Sequence of chain 1.C:
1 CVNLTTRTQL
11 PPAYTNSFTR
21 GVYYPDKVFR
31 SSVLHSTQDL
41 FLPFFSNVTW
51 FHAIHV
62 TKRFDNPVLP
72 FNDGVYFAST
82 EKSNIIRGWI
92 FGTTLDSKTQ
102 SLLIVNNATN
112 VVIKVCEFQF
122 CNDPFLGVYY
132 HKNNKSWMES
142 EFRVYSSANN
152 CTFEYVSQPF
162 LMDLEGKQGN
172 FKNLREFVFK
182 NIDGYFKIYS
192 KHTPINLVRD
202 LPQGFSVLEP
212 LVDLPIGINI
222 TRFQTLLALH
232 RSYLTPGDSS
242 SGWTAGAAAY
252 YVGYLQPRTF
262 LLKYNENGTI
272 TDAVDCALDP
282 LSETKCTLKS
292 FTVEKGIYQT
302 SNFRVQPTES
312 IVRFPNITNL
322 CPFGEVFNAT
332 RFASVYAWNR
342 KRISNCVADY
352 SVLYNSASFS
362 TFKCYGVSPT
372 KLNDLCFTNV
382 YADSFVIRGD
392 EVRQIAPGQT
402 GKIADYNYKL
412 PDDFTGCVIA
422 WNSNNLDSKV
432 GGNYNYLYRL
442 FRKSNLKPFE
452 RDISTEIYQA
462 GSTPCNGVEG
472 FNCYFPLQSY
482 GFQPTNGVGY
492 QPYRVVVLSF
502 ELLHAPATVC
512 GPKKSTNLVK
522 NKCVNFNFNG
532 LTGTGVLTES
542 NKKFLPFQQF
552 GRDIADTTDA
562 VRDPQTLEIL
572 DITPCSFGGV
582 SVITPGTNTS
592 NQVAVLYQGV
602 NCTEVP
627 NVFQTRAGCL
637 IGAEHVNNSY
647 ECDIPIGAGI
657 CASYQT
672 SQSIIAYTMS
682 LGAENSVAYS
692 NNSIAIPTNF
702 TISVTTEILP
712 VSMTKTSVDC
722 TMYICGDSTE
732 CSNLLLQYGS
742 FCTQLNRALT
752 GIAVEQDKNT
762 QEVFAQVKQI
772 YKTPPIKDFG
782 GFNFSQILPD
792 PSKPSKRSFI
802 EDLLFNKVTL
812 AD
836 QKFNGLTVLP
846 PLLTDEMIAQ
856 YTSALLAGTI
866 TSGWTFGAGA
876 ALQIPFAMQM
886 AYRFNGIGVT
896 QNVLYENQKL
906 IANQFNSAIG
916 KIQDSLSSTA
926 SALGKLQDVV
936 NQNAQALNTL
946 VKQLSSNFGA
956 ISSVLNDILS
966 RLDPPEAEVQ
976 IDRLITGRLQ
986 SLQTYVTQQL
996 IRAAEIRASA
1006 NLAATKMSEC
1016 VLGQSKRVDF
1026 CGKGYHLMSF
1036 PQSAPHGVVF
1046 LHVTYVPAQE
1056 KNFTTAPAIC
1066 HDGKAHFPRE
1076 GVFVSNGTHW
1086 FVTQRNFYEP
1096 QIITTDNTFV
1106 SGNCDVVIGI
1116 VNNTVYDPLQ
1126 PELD

Binding-site contacts:
Ligand atom C8 contacts residue THR604 of chain 1.C at 4.1 Å.
Ligand atom O5 contacts residue ASN602 of chain 1.C at 2.6 Å (h-bond).
Ligand atom N2 contacts residue ASN602 of chain 1.C at 3.7 Å.
Ligand atom C2 contacts residue ASN602 of chain 1.C at 2.6 Å.
Ligand atom C7 contacts residue ASN602 of chain 1.C at 4.2 Å.
Ligand atom C1 contacts residue ASN602 of chain 1.C at 1.4 Å.
Ligand atom C3 contacts residue ASN602 of chain 1.C at 3.4 Å.
Ligand atom O6 contacts residue ASN602 of chain 1.C at 4.0 Å.
Ligand atom O3 contacts residue ASN602 of chain 1.C at 2.5 Å (h-bond).
Ligand atom C5 contacts residue ASN602 of chain 1.C at 3.7 Å.
Ligand atom C8 contacts residue ASN602 of chain 1.C at 3.6 Å.
Ligand atom C6 contacts residue ASN602 of chain 1.C at 3.2 Å.
Ligand atom C4 contacts residue ASN602 of chain 1.C at 4.1 Å.

A protein and the small-molecule ligand that binds it are described below.
Small molecule (SMILES): CC(=O)N[C@@H]1[C@@H](O)[C@H](O)[C@@H](CO)O[C@H]1O